Sequence of chain 1.E:
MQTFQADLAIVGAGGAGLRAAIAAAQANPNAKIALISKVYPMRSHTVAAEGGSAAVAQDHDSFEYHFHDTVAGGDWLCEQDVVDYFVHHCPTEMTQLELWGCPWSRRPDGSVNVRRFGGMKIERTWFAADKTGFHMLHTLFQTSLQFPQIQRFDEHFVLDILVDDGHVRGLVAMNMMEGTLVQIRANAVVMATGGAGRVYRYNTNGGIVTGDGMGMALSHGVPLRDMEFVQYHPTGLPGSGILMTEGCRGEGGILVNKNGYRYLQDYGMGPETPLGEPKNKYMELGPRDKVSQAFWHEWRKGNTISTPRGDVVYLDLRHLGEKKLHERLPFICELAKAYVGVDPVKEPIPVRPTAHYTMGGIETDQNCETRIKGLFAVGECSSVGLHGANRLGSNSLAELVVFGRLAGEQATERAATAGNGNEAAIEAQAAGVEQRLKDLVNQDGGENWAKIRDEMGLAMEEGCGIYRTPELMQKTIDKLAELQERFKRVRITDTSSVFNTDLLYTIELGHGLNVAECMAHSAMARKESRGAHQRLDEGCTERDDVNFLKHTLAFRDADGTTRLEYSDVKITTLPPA

Binding-site contacts:
Ligand atom O4 contacts residue ARG288 of chain 1.E at 4.0 Å.
Ligand atom C1 contacts residue GLU246 of chain 1.E at 4.0 Å.
Ligand atom O1 contacts residue HIS356 of chain 1.E at 4.2 Å.
Ligand atom O2 contacts residue HIS233 of chain 1.E at 4.2 Å.
Ligand atom O2 contacts residue GLU246 of chain 1.E at 2.9 Å (salt-bridge).
Ligand atom C2 contacts residue GLU246 of chain 1.E at 3.6 Å.
Ligand atom C1 contacts residue LEU243 of chain 1.E at 4.2 Å (hydrophobic).
Ligand atom O2 contacts residue THR245 of chain 1.E at 3.4 Å (h-bond).
Ligand atom O4 contacts residue FAD1 of chain 1.S at 4.1 Å.
Ligand atom C4 contacts residue ARG391 of chain 1.E at 3.6 Å.
Ligand atom O3 contacts residue ARG288 of chain 1.E at 1.9 Å (salt-bridge).
Ligand atom O1 contacts residue LEU243 of chain 1.E at 4.0 Å.
Ligand atom O5 contacts residue FAD1 of chain 1.S at 3.4 Å.
Ligand atom C2 contacts residue HIS233 of chain 1.E at 3.5 Å.
Ligand atom O5 contacts residue ARG391 of chain 1.E at 4.0 Å.
Ligand atom C3 contacts residue ARG288 of chain 1.E at 3.0 Å.
Ligand atom O3 contacts residue ARG391 of chain 1.E at 4.4 Å.
Ligand atom O2 contacts residue PHE117 of chain 1.E at 3.4 Å.
Ligand atom O3 contacts residue HIS233 of chain 1.E at 3.7 Å.
Ligand atom O1 contacts residue GLY51 of chain 1.E at 4.3 Å.
Ligand atom C4 contacts residue FAD1 of chain 1.S at 4.2 Å.
Ligand atom C2 contacts residue ARG288 of chain 1.E at 4.2 Å.
Ligand atom O2 contacts residue LEU243 of chain 1.E at 4.3 Å.
Ligand atom C4 contacts residue ARG288 of chain 1.E at 3.8 Å.
Ligand atom C3 contacts residue HIS233 of chain 1.E at 3.7 Å.
Ligand atom C3 contacts residue GLU246 of chain 1.E at 4.3 Å.
Ligand atom C2 contacts residue PHE117 of chain 1.E at 3.8 Å (hydrophobic).
Ligand atom O4 contacts residue HIS356 of chain 1.E at 2.7 Å (h-bond).
Ligand atom O4 contacts residue ARG391 of chain 1.E at 3.2 Å (salt-bridge).
Ligand atom C1 contacts residue PHE117 of chain 1.E at 3.9 Å (hydrophobic).
Ligand atom O2 contacts residue GLY51 of chain 1.E at 4.1 Å.
Ligand atom C1 contacts residue HIS233 of chain 1.E at 3.8 Å.
Ligand atom O1 contacts residue HIS233 of chain 1.E at 4.2 Å.
Ligand atom O4 contacts residue HIS233 of chain 1.E at 4.4 Å.
Ligand atom C1 contacts residue FAD1 of chain 1.S at 4.3 Å.
Ligand atom O1 contacts residue FAD1 of chain 1.S at 3.6 Å.
Ligand atom O3 contacts residue GLU246 of chain 1.E at 4.3 Å.
Ligand atom C4 contacts residue HIS356 of chain 1.E at 3.8 Å.
Ligand atom O5 contacts residue SER394 of chain 1.E at 4.4 Å.

The small molecule below binds the protein below.
Small molecule (SMILES): O=C([O-])CC(=O)C(=O)O